Binding-site contacts:
Ligand atom C2B contacts residue TRP424 of chain 3.A at 3.7 Å (hydrophobic).
Ligand atom C7B contacts residue TRP424 of chain 3.A at 3.6 Å (hydrophobic).
Ligand atom C8B contacts residue TRP424 of chain 3.A at 3.7 Å (hydrophobic).
Ligand atom O7B contacts residue PHE243 of chain 3.A at 4.2 Å.
Ligand atom O1B contacts residue BGC1 of chain 3.B at 3.0 Å (h-bond).
Ligand atom OHB contacts residue ASP307 of chain 3.A at 4.2 Å.
Ligand atom C5B contacts residue TRP424 of chain 3.A at 3.6 Å (hydrophobic).
Ligand atom C5B contacts residue PHE243 of chain 3.A at 4.0 Å (hydrophobic).
Ligand atom C6B contacts residue TRP424 of chain 3.A at 3.5 Å (hydrophobic).
Ligand atom C1B contacts residue TRP424 of chain 3.A at 3.8 Å (hydrophobic).
Ligand atom O1A contacts residue TRP191 of chain 3.A at 4.1 Å.
Ligand atom N3B contacts residue TRP424 of chain 3.A at 4.2 Å.
Ligand atom OHB contacts residue TRP424 of chain 3.A at 4.2 Å.
Ligand atom C9B contacts residue TYR423 of chain 3.A at 3.7 Å (hydrophobic).
Ligand atom C1B contacts residue PHE243 of chain 3.A at 3.8 Å (hydrophobic).
Ligand atom C9B contacts residue PHE243 of chain 3.A at 4.1 Å (hydrophobic).
Ligand atom C7B contacts residue PHE243 of chain 3.A at 3.7 Å (hydrophobic).
Ligand atom C3B contacts residue THR239 of chain 3.A at 3.7 Å.
Ligand atom C4B contacts residue PHE243 of chain 3.A at 4.0 Å (hydrophobic).
Ligand atom O7B contacts residue TYR423 of chain 3.A at 3.6 Å.
Ligand atom O3B contacts residue ASP307 of chain 3.A at 3.2 Å.
Ligand atom C9B contacts residue TRP424 of chain 3.A at 4.2 Å (hydrophobic).
Ligand atom C6B contacts residue PHE243 of chain 3.A at 3.8 Å (hydrophobic).
Ligand atom O3B contacts residue THR239 of chain 3.A at 3.4 Å (h-bond).
Ligand atom C1B contacts residue BGC1 of chain 3.B at 4.1 Å.
Ligand atom C3B contacts residue BGC1 of chain 3.B at 3.5 Å.
Ligand atom OHB contacts residue MET309 of chain 3.A at 3.8 Å.
Ligand atom O1B contacts residue TRP424 of chain 3.A at 4.2 Å.
Ligand atom C4B contacts residue THR239 of chain 3.A at 4.0 Å.
Ligand atom C3B contacts residue TRP424 of chain 3.A at 3.8 Å (hydrophobic).
Ligand atom O1A contacts residue BGC1 of chain 3.B at 1.4 Å.
Ligand atom C2B contacts residue BGC1 of chain 3.B at 2.4 Å.
Ligand atom O7B contacts residue TRP424 of chain 3.A at 3.4 Å.
Ligand atom C8B contacts residue PHE243 of chain 3.A at 3.6 Å (hydrophobic).
Ligand atom O3B contacts residue BGC1 of chain 3.B at 3.6 Å.
Ligand atom OHB contacts residue THR239 of chain 3.A at 3.2 Å (h-bond).
Ligand atom C5B contacts residue MET309 of chain 3.A at 4.0 Å (hydrophobic).
Ligand atom C4B contacts residue TRP424 of chain 3.A at 3.8 Å (hydrophobic).
Ligand atom O1B contacts residue THR239 of chain 3.A at 4.0 Å.
Ligand atom N3B contacts residue THR239 of chain 3.A at 3.0 Å (h-bond).

Sequence of chain 3.A:
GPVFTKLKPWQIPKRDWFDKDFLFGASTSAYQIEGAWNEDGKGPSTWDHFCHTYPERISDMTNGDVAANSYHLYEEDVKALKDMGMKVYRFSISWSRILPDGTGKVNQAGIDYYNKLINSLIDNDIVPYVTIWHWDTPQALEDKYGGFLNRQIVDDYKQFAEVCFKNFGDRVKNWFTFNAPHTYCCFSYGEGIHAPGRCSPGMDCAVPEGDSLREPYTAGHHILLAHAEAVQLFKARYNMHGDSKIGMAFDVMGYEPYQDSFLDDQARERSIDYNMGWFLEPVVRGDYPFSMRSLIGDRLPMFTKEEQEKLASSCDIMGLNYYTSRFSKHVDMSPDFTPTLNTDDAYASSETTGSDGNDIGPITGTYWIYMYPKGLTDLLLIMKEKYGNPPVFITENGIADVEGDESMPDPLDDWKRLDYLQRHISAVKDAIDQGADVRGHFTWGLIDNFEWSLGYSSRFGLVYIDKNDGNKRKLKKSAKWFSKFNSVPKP

This small molecule binds to this protein.
Small molecule (SMILES): COc1ccc2c(c1)O[C@H](O)C(=O)N2O